A small-molecule ligand and the protein it binds are described below.
Small molecule (SMILES): O=C(O)c1ccc2cc[nH]c2c1

Binding-site contacts:
Ligand atom O3 contacts residue SER96 of chain 1.D at 2.6 Å (h-bond).
Ligand atom C9 contacts residue HEM1 of chain 1.EA at 3.4 Å.
Ligand atom C11 contacts residue LEU99 of chain 1.D at 3.8 Å (hydrophobic).
Ligand atom O1 contacts residue SER96 of chain 1.D at 3.9 Å.
Ligand atom C8 contacts residue PHE183 of chain 1.D at 3.4 Å (hydrophobic).
Ligand atom C2 contacts residue SER96 of chain 1.D at 3.5 Å.
Ligand atom C5 contacts residue PHE186 of chain 1.D at 4.2 Å (hydrophobic).
Ligand atom O3 contacts residue SER245 of chain 1.D at 2.6 Å (h-bond).
Ligand atom O1 contacts residue SER245 of chain 1.D at 3.6 Å.
Ligand atom C2 contacts residue LEU99 of chain 1.D at 4.2 Å (hydrophobic).
Ligand atom C2 contacts residue SER245 of chain 1.D at 3.4 Å.
Ligand atom C12 contacts residue LEU99 of chain 1.D at 3.7 Å (hydrophobic).
Ligand atom N10 contacts residue LEU99 of chain 1.D at 3.8 Å.
Ligand atom C7 contacts residue ALA249 of chain 1.D at 3.6 Å (hydrophobic).
Ligand atom C4 contacts residue ALA249 of chain 1.D at 4.0 Å (hydrophobic).
Ligand atom C6 contacts residue VAL182 of chain 1.D at 3.9 Å (hydrophobic).
Ligand atom C4 contacts residue LEU99 of chain 1.D at 3.7 Å (hydrophobic).
Ligand atom C12 contacts residue ALA249 of chain 1.D at 3.7 Å (hydrophobic).
Ligand atom O3 contacts residue ILE98 of chain 1.D at 3.9 Å.
Ligand atom C12 contacts residue HEM1 of chain 1.EA at 4.0 Å.
Ligand atom C9 contacts residue PHE299 of chain 1.D at 3.8 Å (hydrophobic).
Ligand atom C6 contacts residue ALA249 of chain 1.D at 4.1 Å (hydrophobic).
Ligand atom C7 contacts residue LEU99 of chain 1.D at 4.0 Å (hydrophobic).
Ligand atom C5 contacts residue VAL182 of chain 1.D at 3.9 Å (hydrophobic).
Ligand atom C7 contacts residue PHE183 of chain 1.D at 4.1 Å (hydrophobic).
Ligand atom C5 contacts residue ARG93 of chain 1.D at 3.8 Å.
Ligand atom N10 contacts residue ALA249 of chain 1.D at 4.0 Å.
Ligand atom C5 contacts residue LEU99 of chain 1.D at 3.9 Å (hydrophobic).
Ligand atom O1 contacts residue ARG93 of chain 1.D at 2.8 Å (salt-bridge).
Ligand atom C6 contacts residue PHE186 of chain 1.D at 3.7 Å (hydrophobic).
Ligand atom C11 contacts residue HEM1 of chain 1.EA at 4.0 Å.
Ligand atom O3 contacts residue LEU99 of chain 1.D at 3.8 Å.
Ligand atom C8 contacts residue PHE299 of chain 1.D at 3.6 Å (hydrophobic).
Ligand atom N10 contacts residue HEM1 of chain 1.EA at 3.0 Å.
Ligand atom C11 contacts residue ALA249 of chain 1.D at 3.5 Å (hydrophobic).
Ligand atom C5 contacts residue SER248 of chain 1.D at 3.7 Å.
Ligand atom C2 contacts residue ARG93 of chain 1.D at 3.8 Å.
Ligand atom C6 contacts residue LEU99 of chain 1.D at 4.0 Å (hydrophobic).
Ligand atom O1 contacts residue SER248 of chain 1.D at 3.6 Å.
Ligand atom C6 contacts residue PHE183 of chain 1.D at 4.2 Å (hydrophobic).

Sequence of chain 1.D:
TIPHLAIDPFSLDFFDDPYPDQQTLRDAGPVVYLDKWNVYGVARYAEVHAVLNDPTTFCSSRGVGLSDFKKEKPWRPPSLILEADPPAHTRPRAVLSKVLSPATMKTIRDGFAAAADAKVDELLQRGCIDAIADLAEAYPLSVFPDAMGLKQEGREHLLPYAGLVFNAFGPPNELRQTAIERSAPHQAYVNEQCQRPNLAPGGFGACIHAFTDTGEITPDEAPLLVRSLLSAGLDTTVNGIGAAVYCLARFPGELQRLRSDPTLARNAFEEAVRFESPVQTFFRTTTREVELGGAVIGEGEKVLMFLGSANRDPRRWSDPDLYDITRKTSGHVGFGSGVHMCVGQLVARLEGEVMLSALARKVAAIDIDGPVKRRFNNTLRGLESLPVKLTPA